The protein below binds the small molecule below.
Small molecule (SMILES): CC(C)C[C@H](NC(=O)CNC(=O)c1cc(Cl)ccc1Cl)B(O)O

Sequence of chain 1.G:
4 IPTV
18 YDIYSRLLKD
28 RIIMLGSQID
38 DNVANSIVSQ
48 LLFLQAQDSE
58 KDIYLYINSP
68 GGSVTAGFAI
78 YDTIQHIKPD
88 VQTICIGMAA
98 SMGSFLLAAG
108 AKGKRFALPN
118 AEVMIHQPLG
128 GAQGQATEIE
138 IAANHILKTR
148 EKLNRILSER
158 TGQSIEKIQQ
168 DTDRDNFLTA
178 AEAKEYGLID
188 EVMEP

Binding-site contacts:
Ligand atom C25 contacts residue MET99 of chain 1.G at 3.7 Å (hydrophobic).
Ligand atom C7 contacts residue LEU126 of chain 1.G at 3.7 Å (hydrophobic).
Ligand atom O19 contacts residue PRO125 of chain 1.G at 3.1 Å.
Ligand atom N20 contacts residue SER98 of chain 1.G at 3.6 Å (h-bond).
Ligand atom CL3 contacts residue LEU126 of chain 1.G at 3.6 Å.
Ligand atom C10 contacts residue GLY69 of chain 1.G at 3.4 Å.
Ligand atom C24 contacts residue PRO125 of chain 1.G at 3.6 Å (hydrophobic).
Ligand atom N20 contacts residue GLY69 of chain 1.G at 3.0 Å (h-bond).
Ligand atom CL6 contacts residue ILE143 of chain 1.G at 3.6 Å.
Ligand atom C24 contacts residue HIS123 of chain 1.G at 3.1 Å.
Ligand atom C24 contacts residue GLN124 of chain 1.G at 3.5 Å.
Ligand atom N9 contacts residue LEU126 of chain 1.G at 2.8 Å (h-bond).
Ligand atom C22 contacts residue MET99 of chain 1.G at 3.8 Å (hydrophobic).
Ligand atom O28 contacts residue SER98 of chain 1.G at 2.0 Å (h-bond).
Ligand atom C18 contacts residue GLY69 of chain 1.G at 3.7 Å.
Ligand atom C10 contacts residue LEU126 of chain 1.G at 3.7 Å (hydrophobic).
Ligand atom O27 contacts residue GLY68 of chain 1.G at 3.4 Å.
Ligand atom C7 contacts residue VAL71 of chain 1.G at 3.8 Å (hydrophobic).
Ligand atom C22 contacts residue VAL71 of chain 1.G at 3.7 Å (hydrophobic).
Ligand atom C6 contacts residue ILE143 of chain 1.G at 3.9 Å (hydrophobic).
Ligand atom C2 contacts residue LEU126 of chain 1.G at 3.6 Å (hydrophobic).
Ligand atom O28 contacts residue HIS123 of chain 1.G at 2.9 Å (h-bond).
Ligand atom O19 contacts residue LEU126 of chain 1.G at 2.6 Å (h-bond).
Ligand atom B26 contacts residue SER98 of chain 1.G at 1.4 Å.
Ligand atom C18 contacts residue LEU126 of chain 1.G at 3.7 Å (hydrophobic).
Ligand atom CL6 contacts residue HIS142 of chain 1.G at 3.6 Å.
Ligand atom CL3 contacts residue GLY127 of chain 1.G at 3.7 Å.
Ligand atom O27 contacts residue SER98 of chain 1.G at 2.0 Å (h-bond).
Ligand atom C21 contacts residue SER98 of chain 1.G at 2.4 Å.
Ligand atom O27 contacts residue MET99 of chain 1.G at 3.0 Å (h-bond).
Ligand atom B26 contacts residue HIS123 of chain 1.G at 3.4 Å.
Ligand atom C24 contacts residue SER98 of chain 1.G at 3.5 Å.
Ligand atom C3 contacts residue LEU126 of chain 1.G at 3.5 Å (hydrophobic).
Ligand atom O8 contacts residue VAL71 of chain 1.G at 2.8 Å (h-bond).
Ligand atom B26 contacts residue MET99 of chain 1.G at 3.7 Å.
Ligand atom C22 contacts residue SER98 of chain 1.G at 3.0 Å.
Ligand atom O27 contacts residue GLY69 of chain 1.G at 2.9 Å (h-bond).
Ligand atom CL6 contacts residue THR146 of chain 1.G at 3.1 Å.
Ligand atom C23 contacts residue SER98 of chain 1.G at 3.7 Å.
Ligand atom O8 contacts residue SER70 of chain 1.G at 3.6 Å.